Binding-site contacts:
Ligand atom C1 contacts residue GLN1071 of chain 1.C at 4.1 Å.
Ligand atom C3 contacts residue ASN717 of chain 1.C at 3.8 Å.
Ligand atom O7 contacts residue LEU922 of chain 1.C at 3.4 Å.
Ligand atom O6 contacts residue GLN1071 of chain 1.C at 4.4 Å.
Ligand atom N2 contacts residue LEU922 of chain 1.C at 4.5 Å.
Ligand atom C7 contacts residue ASN717 of chain 1.C at 3.5 Å.
Ligand atom O7 contacts residue GLN1071 of chain 1.C at 3.9 Å.
Ligand atom O5 contacts residue GLN1071 of chain 1.C at 3.8 Å.
Ligand atom C4 contacts residue LEU922 of chain 1.C at 4.5 Å (hydrophobic).
Ligand atom O4 contacts residue LEU922 of chain 1.C at 3.9 Å.
Ligand atom C3 contacts residue LEU922 of chain 1.C at 4.5 Å (hydrophobic).
Ligand atom C2 contacts residue ASN717 of chain 1.C at 2.4 Å.
Ligand atom O7 contacts residue ASN717 of chain 1.C at 3.6 Å (h-bond).
Ligand atom C5 contacts residue GLN926 of chain 1.C at 4.4 Å.
Ligand atom C5 contacts residue ASN717 of chain 1.C at 3.6 Å.
Ligand atom C8 contacts residue LEU922 of chain 1.C at 3.9 Å (hydrophobic).
Ligand atom C5 contacts residue LEU922 of chain 1.C at 4.0 Å (hydrophobic).
Ligand atom C7 contacts residue LEU922 of chain 1.C at 3.7 Å (hydrophobic).
Ligand atom C1 contacts residue LEU922 of chain 1.C at 4.3 Å (hydrophobic).
Ligand atom C4 contacts residue ASN717 of chain 1.C at 4.2 Å.
Ligand atom C6 contacts residue GLN926 of chain 1.C at 4.2 Å.
Ligand atom N2 contacts residue ASN717 of chain 1.C at 2.9 Å (h-bond).
Ligand atom O5 contacts residue ASN717 of chain 1.C at 2.3 Å (h-bond).
Ligand atom C6 contacts residue LEU922 of chain 1.C at 4.4 Å (hydrophobic).
Ligand atom C1 contacts residue ASN717 of chain 1.C at 1.4 Å.

Sequence of chain 1.C:
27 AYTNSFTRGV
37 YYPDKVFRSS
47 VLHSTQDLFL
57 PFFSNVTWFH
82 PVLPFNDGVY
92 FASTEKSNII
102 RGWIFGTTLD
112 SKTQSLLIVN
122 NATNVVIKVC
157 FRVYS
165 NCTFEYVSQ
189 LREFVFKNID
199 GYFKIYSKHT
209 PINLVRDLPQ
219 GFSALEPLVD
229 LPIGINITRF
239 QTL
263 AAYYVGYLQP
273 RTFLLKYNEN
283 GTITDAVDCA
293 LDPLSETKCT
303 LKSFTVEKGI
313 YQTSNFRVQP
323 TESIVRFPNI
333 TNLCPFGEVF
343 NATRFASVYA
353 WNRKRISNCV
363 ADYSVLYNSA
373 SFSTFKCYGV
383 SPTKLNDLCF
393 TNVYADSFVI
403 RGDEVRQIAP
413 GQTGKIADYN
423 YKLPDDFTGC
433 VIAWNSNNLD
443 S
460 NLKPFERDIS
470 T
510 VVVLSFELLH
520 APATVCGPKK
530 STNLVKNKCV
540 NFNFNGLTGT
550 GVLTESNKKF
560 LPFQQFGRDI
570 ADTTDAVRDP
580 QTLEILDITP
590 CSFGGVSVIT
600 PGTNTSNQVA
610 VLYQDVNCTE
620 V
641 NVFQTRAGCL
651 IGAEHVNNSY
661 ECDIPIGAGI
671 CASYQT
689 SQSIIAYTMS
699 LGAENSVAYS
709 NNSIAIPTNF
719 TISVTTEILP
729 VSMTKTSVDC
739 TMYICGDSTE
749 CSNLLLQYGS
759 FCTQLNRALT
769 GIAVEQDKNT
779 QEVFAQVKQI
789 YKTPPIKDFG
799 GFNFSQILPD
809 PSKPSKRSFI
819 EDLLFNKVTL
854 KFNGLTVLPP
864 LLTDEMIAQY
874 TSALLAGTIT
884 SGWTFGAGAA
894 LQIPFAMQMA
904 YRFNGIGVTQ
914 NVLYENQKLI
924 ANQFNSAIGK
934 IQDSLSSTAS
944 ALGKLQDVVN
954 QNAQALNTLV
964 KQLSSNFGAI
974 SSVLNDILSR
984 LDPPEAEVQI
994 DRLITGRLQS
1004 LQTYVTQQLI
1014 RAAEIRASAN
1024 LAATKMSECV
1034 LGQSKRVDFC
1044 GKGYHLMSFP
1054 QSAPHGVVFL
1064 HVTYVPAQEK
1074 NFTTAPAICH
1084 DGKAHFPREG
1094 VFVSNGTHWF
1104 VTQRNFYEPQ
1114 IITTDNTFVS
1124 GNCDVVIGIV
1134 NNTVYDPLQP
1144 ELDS

This protein binds this small molecule.
Small molecule (SMILES): CC(=O)N[C@H]1[C@H](O[C@H]2[C@H](O)[C@@H](NC(C)=O)CO[C@@H]2CO)O[C@H](CO)[C@@H](O[C@@H]2O[C@H](CO)[C@@H](O)[C@H](O)[C@@H]2O)[C@@H]1O